Sequence of chain 1.B:
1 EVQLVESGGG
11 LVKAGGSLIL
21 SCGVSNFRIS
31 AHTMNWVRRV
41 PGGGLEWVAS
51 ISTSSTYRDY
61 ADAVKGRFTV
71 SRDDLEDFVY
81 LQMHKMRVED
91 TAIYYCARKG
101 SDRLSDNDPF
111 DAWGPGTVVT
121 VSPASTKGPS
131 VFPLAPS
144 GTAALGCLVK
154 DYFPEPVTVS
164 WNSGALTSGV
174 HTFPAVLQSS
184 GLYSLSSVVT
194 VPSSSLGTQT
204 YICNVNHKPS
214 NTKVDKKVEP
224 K

Binding-site contacts:
Ligand atom O3 contacts residue LYS99 of chain 1.B at 3.2 Å (salt-bridge).
Ligand atom O4 contacts residue LYS99 of chain 1.B at 3.5 Å.
Ligand atom O2 contacts residue LYS99 of chain 1.B at 2.7 Å (salt-bridge).
Ligand atom C6 contacts residue SER105 of chain 1.B at 3.8 Å.
Ligand atom O6 contacts residue LYS99 of chain 1.B at 3.4 Å.
Ligand atom C1 contacts residue THR33 of chain 1.B at 3.7 Å.
Ligand atom O3 contacts residue GLY100 of chain 1.B at 3.2 Å.
Ligand atom C1 contacts residue ALA31 of chain 1.B at 3.1 Å (hydrophobic).
Ligand atom C4 contacts residue LYS99 of chain 1.B at 3.8 Å.
Ligand atom C3 contacts residue ASP108 of chain 1.B at 3.4 Å.
Ligand atom O2 contacts residue THR33 of chain 1.B at 2.8 Å (h-bond).
Ligand atom O3 contacts residue LEU104 of chain 1.B at 3.4 Å.
Ligand atom O4 contacts residue ASP106 of chain 1.B at 3.4 Å.
Ligand atom C3 contacts residue ALA31 of chain 1.B at 3.7 Å (hydrophobic).
Ligand atom O4 contacts residue ASN107 of chain 1.B at 3.3 Å (h-bond).
Ligand atom O4 contacts residue ASP108 of chain 1.B at 3.0 Å (salt-bridge).
Ligand atom C5 contacts residue SER105 of chain 1.B at 3.7 Å.
Ligand atom O6 contacts residue SER105 of chain 1.B at 3.3 Å.
Ligand atom C2 contacts residue ALA31 of chain 1.B at 3.5 Å (hydrophobic).
Ligand atom C2 contacts residue LYS99 of chain 1.B at 3.6 Å.
Ligand atom O2 contacts residue HIS32 of chain 1.B at 3.4 Å.
Ligand atom C6 contacts residue GLY93 of chain 1.A at 3.8 Å.
Ligand atom C4 contacts residue SER105 of chain 1.B at 3.5 Å.
Ligand atom O5 contacts residue ASP106 of chain 1.B at 3.8 Å.
Ligand atom O3 contacts residue ALA31 of chain 1.B at 2.7 Å (h-bond).
Ligand atom C3 contacts residue SER105 of chain 1.B at 3.4 Å.
Ligand atom C6 contacts residue ASP106 of chain 1.B at 3.4 Å.
Ligand atom O5 contacts residue SER105 of chain 1.B at 3.6 Å.
Ligand atom O6 contacts residue TYR94 of chain 1.A at 3.9 Å.
Ligand atom O2 contacts residue ALA31 of chain 1.B at 3.2 Å (h-bond).
Ligand atom C2 contacts residue HIS32 of chain 1.B at 3.9 Å.
Ligand atom O6 contacts residue THR33 of chain 1.B at 2.7 Å (h-bond).
Ligand atom O4 contacts residue SER105 of chain 1.B at 2.9 Å (h-bond).
Ligand atom C6 contacts residue THR33 of chain 1.B at 3.8 Å.
Ligand atom O6 contacts residue GLY93 of chain 1.A at 2.9 Å (h-bond).
Ligand atom O3 contacts residue ASP108 of chain 1.B at 2.5 Å (salt-bridge).
Ligand atom C6 contacts residue LEU104 of chain 1.B at 3.8 Å (hydrophobic).
Ligand atom O5 contacts residue THR33 of chain 1.B at 3.2 Å (h-bond).
Ligand atom C2 contacts residue THR33 of chain 1.B at 3.8 Å.
Ligand atom O6 contacts residue ASP106 of chain 1.B at 3.0 Å (salt-bridge).

Sequence of chain 1.A:
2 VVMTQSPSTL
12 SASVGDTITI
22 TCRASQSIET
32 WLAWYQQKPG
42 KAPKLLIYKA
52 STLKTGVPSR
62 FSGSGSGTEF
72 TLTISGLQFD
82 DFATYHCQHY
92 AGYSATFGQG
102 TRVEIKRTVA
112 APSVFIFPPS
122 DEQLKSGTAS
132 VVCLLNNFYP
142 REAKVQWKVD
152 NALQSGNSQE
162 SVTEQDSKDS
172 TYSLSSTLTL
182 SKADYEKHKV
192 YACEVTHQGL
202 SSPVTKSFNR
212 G

A small-molecule ligand and the protein it binds are described below.
Small molecule (SMILES): OC[C@H]1O[C@H](O[C@H]2[C@@H](O)[C@H](O)[C@@H](CO)O[C@@H]2O)[C@@H](O)[C@@H](O)[C@@H]1O